Binding-site contacts:
Ligand atom O3B contacts residue GLY209 of chain 1.C at 3.4 Å (h-bond).
Ligand atom C2 contacts residue VAL180 of chain 1.C at 4.0 Å (hydrophobic).
Ligand atom PG contacts residue ARG333 of chain 1.D at 3.1 Å.
Ligand atom N6 contacts residue ILE181 of chain 1.C at 2.7 Å (h-bond).
Ligand atom N1 contacts residue ILE350 of chain 1.C at 3.9 Å.
Ligand atom O4' contacts residue PRO388 of chain 1.C at 3.8 Å.
Ligand atom O3A contacts residue ARG332 of chain 1.D at 3.6 Å.
Ligand atom O2A contacts residue LYS212 of chain 1.C at 3.3 Å (salt-bridge).
Ligand atom C2 contacts residue PRO179 of chain 1.C at 3.4 Å (hydrophobic).
Ligand atom N1 contacts residue VAL180 of chain 1.C at 3.7 Å.
Ligand atom C2 contacts residue ILE350 of chain 1.C at 3.7 Å (hydrophobic).
Ligand atom N3 contacts residue LEU354 of chain 1.C at 3.5 Å.
Ligand atom C6 contacts residue ILE181 of chain 1.C at 3.6 Å (hydrophobic).
Ligand atom N6 contacts residue VAL180 of chain 1.C at 4.0 Å.
Ligand atom PB contacts residue LYS212 of chain 1.C at 3.6 Å.
Ligand atom C2 contacts residue ILE181 of chain 1.C at 4.0 Å (hydrophobic).
Ligand atom O1B contacts residue THR213 of chain 1.C at 2.9 Å (h-bond).
Ligand atom N3 contacts residue ILE350 of chain 1.C at 3.8 Å.
Ligand atom C5' contacts residue GLY209 of chain 1.C at 3.7 Å.
Ligand atom O2B contacts residue THR213 of chain 1.C at 4.0 Å.
Ligand atom O2B contacts residue GLY211 of chain 1.C at 3.2 Å (h-bond).
Ligand atom O2G contacts residue LYS212 of chain 1.C at 3.9 Å.
Ligand atom O2A contacts residue THR213 of chain 1.C at 3.8 Å.
Ligand atom O3B contacts residue LYS212 of chain 1.C at 3.0 Å (salt-bridge).
Ligand atom N7 contacts residue ALA214 of chain 1.C at 3.9 Å.
Ligand atom C2 contacts residue LEU354 of chain 1.C at 4.0 Å (hydrophobic).
Ligand atom O1A contacts residue THR213 of chain 1.C at 3.7 Å.
Ligand atom O2B contacts residue LYS212 of chain 1.C at 2.8 Å (salt-bridge).
Ligand atom C5 contacts residue ALA214 of chain 1.C at 4.0 Å (hydrophobic).
Ligand atom N1 contacts residue ILE181 of chain 1.C at 3.1 Å (h-bond).
Ligand atom O2A contacts residue GLY211 of chain 1.C at 3.1 Å.
Ligand atom O2A contacts residue ALA214 of chain 1.C at 3.9 Å.
Ligand atom O3G contacts residue LYS212 of chain 1.C at 3.2 Å (salt-bridge).
Ligand atom PG contacts residue LYS212 of chain 1.C at 3.5 Å.
Ligand atom O2G contacts residue ARG333 of chain 1.D at 3.3 Å (salt-bridge).
Ligand atom S1G contacts residue ARG333 of chain 1.D at 1.6 Å (salt-bridge).
Ligand atom S1G contacts residue ALA329 of chain 1.D at 4.0 Å.
Ligand atom O3G contacts residue PRO208 of chain 1.C at 4.0 Å.
Ligand atom C4 contacts residue ILE350 of chain 1.C at 4.0 Å (hydrophobic).
Ligand atom S1G contacts residue ARG332 of chain 1.D at 3.0 Å (salt-bridge).

A small-molecule ligand and the protein it binds are described below.
Small molecule (SMILES): Nc1ncnc2c1ncn2[C@@H]1O[C@H](COP(=O)(O)OP(=O)(O)OP(O)(O)=S)[C@@H](O)[C@H]1O

Sequence of chain 1.D:
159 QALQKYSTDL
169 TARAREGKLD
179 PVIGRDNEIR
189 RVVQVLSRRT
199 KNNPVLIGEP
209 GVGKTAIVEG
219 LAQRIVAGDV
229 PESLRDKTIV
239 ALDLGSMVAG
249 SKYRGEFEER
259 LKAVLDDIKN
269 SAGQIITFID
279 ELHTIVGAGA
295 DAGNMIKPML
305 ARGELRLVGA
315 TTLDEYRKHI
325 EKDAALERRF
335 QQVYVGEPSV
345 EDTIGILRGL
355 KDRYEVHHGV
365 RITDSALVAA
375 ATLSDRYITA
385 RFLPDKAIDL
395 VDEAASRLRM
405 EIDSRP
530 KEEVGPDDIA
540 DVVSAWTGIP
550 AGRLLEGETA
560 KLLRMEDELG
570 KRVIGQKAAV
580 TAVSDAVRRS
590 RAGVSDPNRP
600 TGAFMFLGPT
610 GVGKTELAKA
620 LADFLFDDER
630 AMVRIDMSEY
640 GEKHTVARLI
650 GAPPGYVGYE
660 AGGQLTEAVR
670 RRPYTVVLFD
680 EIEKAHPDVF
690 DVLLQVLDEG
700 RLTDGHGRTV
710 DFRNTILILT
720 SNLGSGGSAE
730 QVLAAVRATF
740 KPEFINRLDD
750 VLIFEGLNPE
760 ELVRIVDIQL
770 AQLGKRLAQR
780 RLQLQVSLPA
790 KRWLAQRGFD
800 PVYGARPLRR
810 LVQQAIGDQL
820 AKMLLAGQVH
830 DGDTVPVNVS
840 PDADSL

Sequence of chain 1.C:
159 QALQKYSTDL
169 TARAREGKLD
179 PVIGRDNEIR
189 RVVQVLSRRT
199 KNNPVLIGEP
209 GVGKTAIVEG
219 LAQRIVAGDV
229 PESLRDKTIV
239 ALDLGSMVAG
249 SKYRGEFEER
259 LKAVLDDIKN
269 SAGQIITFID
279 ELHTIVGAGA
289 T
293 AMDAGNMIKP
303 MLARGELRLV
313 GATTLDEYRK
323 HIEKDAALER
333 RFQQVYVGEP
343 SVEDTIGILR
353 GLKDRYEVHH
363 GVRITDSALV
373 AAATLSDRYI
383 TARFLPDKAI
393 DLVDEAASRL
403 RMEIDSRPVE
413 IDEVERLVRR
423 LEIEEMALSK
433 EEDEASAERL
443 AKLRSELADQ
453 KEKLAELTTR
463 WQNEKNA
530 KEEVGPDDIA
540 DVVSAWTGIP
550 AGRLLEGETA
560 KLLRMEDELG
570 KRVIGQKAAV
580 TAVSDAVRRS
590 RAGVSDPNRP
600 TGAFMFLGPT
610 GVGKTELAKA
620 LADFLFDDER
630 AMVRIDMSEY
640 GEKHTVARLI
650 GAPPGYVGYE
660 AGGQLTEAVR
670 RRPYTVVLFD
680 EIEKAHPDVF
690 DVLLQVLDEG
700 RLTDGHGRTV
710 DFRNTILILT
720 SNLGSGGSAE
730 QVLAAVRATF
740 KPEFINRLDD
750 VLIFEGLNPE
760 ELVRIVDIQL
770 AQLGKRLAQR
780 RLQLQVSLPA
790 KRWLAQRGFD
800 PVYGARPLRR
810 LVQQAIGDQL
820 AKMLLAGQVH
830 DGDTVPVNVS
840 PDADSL